Binding-site contacts:
Ligand atom C7 contacts residue ASN280 of chain 19.E at 3.9 Å.
Ligand atom O5 contacts residue ASN280 of chain 19.E at 2.4 Å (h-bond).
Ligand atom C5 contacts residue ASN280 of chain 19.E at 3.7 Å.
Ligand atom C8 contacts residue GLY296 of chain 19.E at 4.4 Å.
Ligand atom C1 contacts residue ASN280 of chain 19.E at 1.4 Å.
Ligand atom C2 contacts residue ASN280 of chain 19.E at 2.5 Å.
Ligand atom C4 contacts residue ASN280 of chain 19.E at 4.2 Å.
Ligand atom C8 contacts residue ARG324 of chain 19.E at 4.2 Å.
Ligand atom N2 contacts residue ASN280 of chain 19.E at 2.9 Å (h-bond).
Ligand atom O7 contacts residue ASN280 of chain 19.E at 4.4 Å.
Ligand atom C3 contacts residue ASN280 of chain 19.E at 3.8 Å.

A small-molecule ligand and the protein it binds are described below.
Small molecule (SMILES): CC(=O)N[C@H]1[C@H](O[C@H]2[C@H](O)[C@@H](NC(C)=O)CO[C@@H]2CO)O[C@H](CO)[C@@H](O)[C@@H]1O

Sequence of chain 19.E:
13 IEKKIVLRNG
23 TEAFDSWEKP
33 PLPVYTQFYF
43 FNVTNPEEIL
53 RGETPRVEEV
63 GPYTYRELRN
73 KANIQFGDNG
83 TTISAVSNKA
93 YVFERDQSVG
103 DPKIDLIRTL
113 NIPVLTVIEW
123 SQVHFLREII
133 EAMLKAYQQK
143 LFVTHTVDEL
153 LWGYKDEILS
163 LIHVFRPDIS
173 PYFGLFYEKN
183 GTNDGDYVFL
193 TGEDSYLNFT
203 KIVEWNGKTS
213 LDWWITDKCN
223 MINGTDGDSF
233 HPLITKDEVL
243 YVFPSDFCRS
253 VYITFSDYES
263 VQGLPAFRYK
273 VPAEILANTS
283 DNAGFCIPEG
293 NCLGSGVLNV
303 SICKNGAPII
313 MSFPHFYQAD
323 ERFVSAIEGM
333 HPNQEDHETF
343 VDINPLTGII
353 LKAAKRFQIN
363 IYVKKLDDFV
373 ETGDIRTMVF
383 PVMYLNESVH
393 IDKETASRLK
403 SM